A small-molecule ligand and the protein it binds are described below.
Small molecule (SMILES): Nc1ncnc2c1ncn2[C@@H]1O[C@H](CO[P](=O)(O)O[P](=O)(O)NP(=O)(O)O)[C@@H](O)[C@H]1O

Sequence of chain 1.A:
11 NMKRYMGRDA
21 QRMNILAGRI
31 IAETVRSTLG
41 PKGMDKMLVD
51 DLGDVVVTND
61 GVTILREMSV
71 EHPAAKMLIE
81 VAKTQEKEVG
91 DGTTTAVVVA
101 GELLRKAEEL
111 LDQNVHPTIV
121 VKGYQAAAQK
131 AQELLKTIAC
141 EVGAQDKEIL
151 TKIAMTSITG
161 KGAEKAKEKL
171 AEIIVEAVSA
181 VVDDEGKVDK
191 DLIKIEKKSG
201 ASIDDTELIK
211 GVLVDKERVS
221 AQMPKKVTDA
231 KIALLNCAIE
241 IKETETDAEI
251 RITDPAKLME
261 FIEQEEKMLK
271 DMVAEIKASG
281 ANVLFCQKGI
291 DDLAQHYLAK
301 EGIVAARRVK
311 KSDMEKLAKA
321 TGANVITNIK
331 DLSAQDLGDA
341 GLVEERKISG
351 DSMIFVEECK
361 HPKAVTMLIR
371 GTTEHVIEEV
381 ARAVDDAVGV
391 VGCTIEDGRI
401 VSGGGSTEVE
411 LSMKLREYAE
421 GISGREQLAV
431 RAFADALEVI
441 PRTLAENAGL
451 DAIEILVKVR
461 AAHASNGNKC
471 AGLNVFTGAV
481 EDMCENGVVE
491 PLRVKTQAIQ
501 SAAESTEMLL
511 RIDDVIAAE

Binding-site contacts:
Ligand atom PA contacts residue GLY40 of chain 1.A at 3.4 Å.
Ligand atom N6 contacts residue PHE476 of chain 1.A at 3.1 Å.
Ligand atom O1G contacts residue THR94 of chain 1.A at 3.2 Å (h-bond).
Ligand atom C3' contacts residue GLU490 of chain 1.A at 3.3 Å.
Ligand atom O1G contacts residue GLY61 of chain 1.A at 3.0 Å (h-bond).
Ligand atom N1 contacts residue ASN474 of chain 1.A at 3.7 Å.
Ligand atom O2' contacts residue GLY404 of chain 1.A at 3.0 Å (h-bond).
Ligand atom O1A contacts residue GLY40 of chain 1.A at 2.7 Å (h-bond).
Ligand atom N7 contacts residue PRO41 of chain 1.A at 3.4 Å.
Ligand atom O2G contacts residue ASP91 of chain 1.A at 3.5 Å (salt-bridge).
Ligand atom N3 contacts residue GLY404 of chain 1.A at 3.4 Å.
Ligand atom O1G contacts residue ASP60 of chain 1.A at 3.4 Å.
Ligand atom O1A contacts residue THR38 of chain 1.A at 2.6 Å (h-bond).
Ligand atom N3B contacts residue THR94 of chain 1.A at 3.3 Å (h-bond).
Ligand atom PA contacts residue GLY160 of chain 1.A at 3.4 Å.
Ligand atom O2A contacts residue GLY160 of chain 1.A at 3.0 Å.
Ligand atom O1A contacts residue LEU39 of chain 1.A at 3.2 Å.
Ligand atom O1A contacts residue ASN59 of chain 1.A at 3.5 Å (h-bond).
Ligand atom O5' contacts residue GLY40 of chain 1.A at 2.9 Å (h-bond).
Ligand atom O1B contacts residue MG1 of chain 1.J at 3.1 Å.
Ligand atom O2' contacts residue GLY403 of chain 1.A at 3.4 Å.
Ligand atom O3G contacts residue ASP386 of chain 1.A at 3.6 Å (salt-bridge).
Ligand atom O2' contacts residue GLU490 of chain 1.A at 1.9 Å (salt-bridge).
Ligand atom O2G contacts residue THR93 of chain 1.A at 2.8 Å (h-bond).
Ligand atom C2' contacts residue GLU490 of chain 1.A at 2.8 Å.
Ligand atom C5 contacts residue PRO41 of chain 1.A at 3.3 Å (hydrophobic).
Ligand atom O3G contacts residue ASP91 of chain 1.A at 3.0 Å (salt-bridge).
Ligand atom O1B contacts residue ASP91 of chain 1.A at 2.9 Å (salt-bridge).
Ligand atom O3G contacts residue MG1 of chain 1.J at 2.7 Å.
Ligand atom O1G contacts residue ASN59 of chain 1.A at 3.1 Å (h-bond).
Ligand atom O1G contacts residue LYS161 of chain 1.A at 3.6 Å (salt-bridge).
Ligand atom O2B contacts residue THR95 of chain 1.A at 3.2 Å (h-bond).
Ligand atom N3B contacts residue THR93 of chain 1.A at 3.7 Å.
Ligand atom O2A contacts residue MG1 of chain 1.J at 3.2 Å.
Ligand atom C2 contacts residue LEU473 of chain 1.A at 3.5 Å (hydrophobic).
Ligand atom O2G contacts residue ASP386 of chain 1.A at 3.4 Å (salt-bridge).
Ligand atom O2G contacts residue ASP60 of chain 1.A at 3.4 Å (salt-bridge).
Ligand atom O3G contacts residue LYS161 of chain 1.A at 3.0 Å (salt-bridge).
Ligand atom PG contacts residue LYS161 of chain 1.A at 3.6 Å.
Ligand atom O1A contacts residue GLY160 of chain 1.A at 2.8 Å (h-bond).